Sequence of chain 27.A:
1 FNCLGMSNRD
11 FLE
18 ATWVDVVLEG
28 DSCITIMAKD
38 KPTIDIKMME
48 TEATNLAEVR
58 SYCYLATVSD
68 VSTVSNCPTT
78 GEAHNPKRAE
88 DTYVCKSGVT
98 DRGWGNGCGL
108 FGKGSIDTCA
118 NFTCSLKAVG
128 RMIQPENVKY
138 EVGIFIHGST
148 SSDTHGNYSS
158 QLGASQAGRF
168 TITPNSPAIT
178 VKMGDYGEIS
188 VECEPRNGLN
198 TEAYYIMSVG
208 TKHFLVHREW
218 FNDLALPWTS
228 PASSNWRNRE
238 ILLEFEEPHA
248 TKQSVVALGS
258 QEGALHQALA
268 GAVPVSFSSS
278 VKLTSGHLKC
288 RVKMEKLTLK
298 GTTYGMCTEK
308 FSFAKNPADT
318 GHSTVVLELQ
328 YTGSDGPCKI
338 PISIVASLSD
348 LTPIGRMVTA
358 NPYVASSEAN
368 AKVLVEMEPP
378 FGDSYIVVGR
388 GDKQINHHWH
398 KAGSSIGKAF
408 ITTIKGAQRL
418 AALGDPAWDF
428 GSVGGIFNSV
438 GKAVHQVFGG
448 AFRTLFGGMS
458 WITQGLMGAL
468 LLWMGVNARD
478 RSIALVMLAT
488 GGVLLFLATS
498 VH

Binding-site contacts:
Ligand atom C2 contacts residue ASN154 of chain 27.A at 2.5 Å.
Ligand atom C4 contacts residue ASN154 of chain 27.A at 4.2 Å.
Ligand atom N2 contacts residue ASN154 of chain 27.A at 3.0 Å (h-bond).
Ligand atom N2 contacts residue SER156 of chain 27.A at 4.2 Å.
Ligand atom O5 contacts residue ASN154 of chain 27.A at 2.4 Å (h-bond).
Ligand atom C1 contacts residue ASN154 of chain 27.A at 1.4 Å.
Ligand atom C3 contacts residue ASN154 of chain 27.A at 3.9 Å.
Ligand atom C7 contacts residue ASN154 of chain 27.A at 3.4 Å.
Ligand atom C5 contacts residue SER156 of chain 27.A at 3.9 Å.
Ligand atom C8 contacts residue ASN154 of chain 27.A at 3.9 Å.
Ligand atom O5 contacts residue SER156 of chain 27.A at 3.9 Å.
Ligand atom C2 contacts residue SER156 of chain 27.A at 4.3 Å.
Ligand atom C5 contacts residue ASN154 of chain 27.A at 3.6 Å.
Ligand atom C1 contacts residue SER156 of chain 27.A at 3.3 Å.
Ligand atom O7 contacts residue ASN154 of chain 27.A at 3.6 Å.

A small-molecule ligand and the protein it binds are described below.
Small molecule (SMILES): CC(=O)N[C@@H]1[C@@H](O)[C@H](O)[C@@H](CO)O[C@H]1O